This protein binds this small molecule.
Small molecule (SMILES): CCCCCCCCCCCC[N+](C)(C)CCCS(=O)(=O)O

Binding-site contacts:
Ligand atom S1 contacts residue LYS215 of chain 27.A at 4.1 Å.
Ligand atom C1 contacts residue TRP374 of chain 27.A at 3.6 Å (hydrophobic).
Ligand atom S1 contacts residue GLY222 of chain 27.A at 3.0 Å (h-bond).
Ligand atom O1S contacts residue LYS215 of chain 27.A at 2.7 Å (salt-bridge).
Ligand atom O1S contacts residue PHE223 of chain 27.A at 4.5 Å.
Ligand atom C6 contacts residue C151 of chain 27.D at 4.2 Å.
Ligand atom S1 contacts residue ARG224 of chain 27.A at 4.3 Å.
Ligand atom O2S contacts residue GLY222 of chain 27.A at 3.3 Å (h-bond).
Ligand atom C3 contacts residue TRP374 of chain 27.A at 4.3 Å (hydrophobic).
Ligand atom C5 contacts residue C151 of chain 27.D at 4.0 Å.
Ligand atom O3S contacts residue PHE223 of chain 27.A at 3.9 Å.
Ligand atom C13 contacts residue C151 of chain 27.D at 4.5 Å.
Ligand atom O3S contacts residue ARG224 of chain 27.A at 2.9 Å (salt-bridge).
Ligand atom C9 contacts residue C151 of chain 27.D at 3.4 Å.
Ligand atom C7 contacts residue C151 of chain 27.D at 3.4 Å.
Ligand atom C2 contacts residue TRP374 of chain 27.A at 4.1 Å (hydrophobic).
Ligand atom C10 contacts residue C151 of chain 27.D at 3.4 Å.
Ligand atom C11 contacts residue C151 of chain 27.D at 3.5 Å.
Ligand atom O2S contacts residue ARG224 of chain 27.A at 4.5 Å.
Ligand atom O3S contacts residue GLY222 of chain 27.A at 2.9 Å (h-bond).
Ligand atom O1S contacts residue TRP374 of chain 27.A at 4.3 Å.
Ligand atom C16 contacts residue ASP229 of chain 27.A at 4.3 Å.
Ligand atom C12 contacts residue C151 of chain 27.D at 3.4 Å.
Ligand atom S1 contacts residue TRP374 of chain 27.A at 4.0 Å.
Ligand atom C8 contacts residue C151 of chain 27.D at 3.7 Å.
Ligand atom O3S contacts residue TRP374 of chain 27.A at 3.3 Å.
Ligand atom O1S contacts residue GLY222 of chain 27.A at 2.3 Å (h-bond).

Sequence of chain 27.A:
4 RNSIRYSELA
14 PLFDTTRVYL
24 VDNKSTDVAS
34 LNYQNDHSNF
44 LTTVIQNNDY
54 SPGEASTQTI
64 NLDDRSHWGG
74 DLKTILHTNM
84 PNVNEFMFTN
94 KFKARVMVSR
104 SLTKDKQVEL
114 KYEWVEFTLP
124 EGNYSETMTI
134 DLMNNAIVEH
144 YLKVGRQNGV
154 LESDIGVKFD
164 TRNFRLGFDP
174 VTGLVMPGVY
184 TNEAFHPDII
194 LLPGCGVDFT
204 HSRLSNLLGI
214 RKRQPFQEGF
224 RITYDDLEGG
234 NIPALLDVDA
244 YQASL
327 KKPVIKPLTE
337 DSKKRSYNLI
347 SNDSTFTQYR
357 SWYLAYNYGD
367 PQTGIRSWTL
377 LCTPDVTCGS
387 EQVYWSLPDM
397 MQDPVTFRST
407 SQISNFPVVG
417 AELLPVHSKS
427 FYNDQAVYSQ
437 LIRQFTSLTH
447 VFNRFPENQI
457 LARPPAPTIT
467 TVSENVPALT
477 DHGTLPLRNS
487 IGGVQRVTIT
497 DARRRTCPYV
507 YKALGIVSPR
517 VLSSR